Sequence of chain 2.A:
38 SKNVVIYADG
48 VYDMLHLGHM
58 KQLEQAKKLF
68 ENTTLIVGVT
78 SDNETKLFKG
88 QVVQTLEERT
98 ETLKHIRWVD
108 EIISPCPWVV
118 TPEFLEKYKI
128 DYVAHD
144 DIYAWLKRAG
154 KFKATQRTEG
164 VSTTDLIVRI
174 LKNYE

A small-molecule ligand and the protein it binds are described below.
Small molecule (SMILES): O[C@H]1CCCNC1

Binding-site contacts:
Ligand atom N06 contacts residue GLY153 of chain 2.A at 4.0 Å.
Ligand atom C02 contacts residue ASP128 of chain 2.A at 4.0 Å.
Ligand atom C05 contacts residue LYS154 of chain 2.A at 3.9 Å.
Ligand atom C05 contacts residue GLY153 of chain 2.A at 4.1 Å.
Ligand atom C07 contacts residue TYR129 of chain 2.A at 4.0 Å (hydrophobic).
Ligand atom O01 contacts residue ASP128 of chain 2.A at 3.9 Å.
Ligand atom C04 contacts residue ASP128 of chain 2.A at 2.9 Å.
Ligand atom C03 contacts residue ASP128 of chain 2.A at 3.4 Å.
Ligand atom C04 contacts residue LYS154 of chain 2.A at 3.1 Å.
Ligand atom C05 contacts residue ASP128 of chain 2.A at 4.0 Å.
Ligand atom C02 contacts residue TYR129 of chain 2.A at 4.0 Å (hydrophobic).
Ligand atom C05 contacts residue ALA152 of chain 2.A at 3.8 Å (hydrophobic).
Ligand atom N06 contacts residue TYR129 of chain 2.A at 3.7 Å.
Ligand atom C03 contacts residue LYS154 of chain 2.A at 3.9 Å.